Binding-site contacts:
Ligand atom C6 contacts residue THR205 of chain 1.C at 3.6 Å.
Ligand atom O7 contacts residue ASN203 of chain 1.C at 3.3 Å (h-bond).
Ligand atom C1 contacts residue ASN203 of chain 1.C at 1.4 Å.
Ligand atom N2 contacts residue ASN203 of chain 1.C at 2.9 Å (h-bond).
Ligand atom C5 contacts residue ALA206 of chain 1.C at 4.5 Å (hydrophobic).
Ligand atom O5 contacts residue THR205 of chain 1.C at 3.0 Å (h-bond).
Ligand atom C2 contacts residue ASN203 of chain 1.C at 2.5 Å.
Ligand atom O6 contacts residue ALA206 of chain 1.C at 3.5 Å.
Ligand atom C5 contacts residue THR205 of chain 1.C at 3.2 Å.
Ligand atom C3 contacts residue ASN203 of chain 1.C at 3.8 Å.
Ligand atom C1 contacts residue THR205 of chain 1.C at 3.4 Å.
Ligand atom O5 contacts residue ASN203 of chain 1.C at 2.4 Å (h-bond).
Ligand atom C8 contacts residue ASN203 of chain 1.C at 3.9 Å.
Ligand atom C5 contacts residue ASN203 of chain 1.C at 3.7 Å.
Ligand atom O5 contacts residue ALA206 of chain 1.C at 4.0 Å.
Ligand atom C4 contacts residue ASN203 of chain 1.C at 4.2 Å.
Ligand atom C7 contacts residue ASN203 of chain 1.C at 3.3 Å.
Ligand atom C6 contacts residue ALA206 of chain 1.C at 3.7 Å (hydrophobic).

Sequence of chain 1.C:
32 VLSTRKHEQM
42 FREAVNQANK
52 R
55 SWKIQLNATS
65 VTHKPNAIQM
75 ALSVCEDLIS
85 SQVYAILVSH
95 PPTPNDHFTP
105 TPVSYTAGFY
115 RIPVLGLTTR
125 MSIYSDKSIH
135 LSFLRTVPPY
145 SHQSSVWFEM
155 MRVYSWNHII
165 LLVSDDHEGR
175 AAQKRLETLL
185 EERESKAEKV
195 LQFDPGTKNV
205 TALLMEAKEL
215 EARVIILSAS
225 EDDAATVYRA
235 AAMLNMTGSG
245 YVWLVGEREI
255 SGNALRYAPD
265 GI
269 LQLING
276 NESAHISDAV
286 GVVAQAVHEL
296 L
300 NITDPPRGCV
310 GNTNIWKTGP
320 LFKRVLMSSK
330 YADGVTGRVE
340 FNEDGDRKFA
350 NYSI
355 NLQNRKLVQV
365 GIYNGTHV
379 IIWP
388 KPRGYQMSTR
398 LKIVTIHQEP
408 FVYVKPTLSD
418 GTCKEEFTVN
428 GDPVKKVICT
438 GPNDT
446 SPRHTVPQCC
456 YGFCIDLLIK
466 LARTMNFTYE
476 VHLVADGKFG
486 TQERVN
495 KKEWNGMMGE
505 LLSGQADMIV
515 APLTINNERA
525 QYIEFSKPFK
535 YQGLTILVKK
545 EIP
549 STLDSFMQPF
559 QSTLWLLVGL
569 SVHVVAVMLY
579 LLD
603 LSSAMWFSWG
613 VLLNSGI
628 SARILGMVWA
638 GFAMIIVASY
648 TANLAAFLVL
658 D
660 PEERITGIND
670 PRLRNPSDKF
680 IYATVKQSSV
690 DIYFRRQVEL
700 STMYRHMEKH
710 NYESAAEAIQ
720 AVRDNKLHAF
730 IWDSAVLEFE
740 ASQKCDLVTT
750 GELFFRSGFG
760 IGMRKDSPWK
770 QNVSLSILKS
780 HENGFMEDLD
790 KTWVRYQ

This protein binds this small molecule.
Small molecule (SMILES): CC(=O)N[C@@H]1[C@@H](O)[C@H](O)[C@@H](CO)O[C@H]1O